Sequence of chain 1.C:
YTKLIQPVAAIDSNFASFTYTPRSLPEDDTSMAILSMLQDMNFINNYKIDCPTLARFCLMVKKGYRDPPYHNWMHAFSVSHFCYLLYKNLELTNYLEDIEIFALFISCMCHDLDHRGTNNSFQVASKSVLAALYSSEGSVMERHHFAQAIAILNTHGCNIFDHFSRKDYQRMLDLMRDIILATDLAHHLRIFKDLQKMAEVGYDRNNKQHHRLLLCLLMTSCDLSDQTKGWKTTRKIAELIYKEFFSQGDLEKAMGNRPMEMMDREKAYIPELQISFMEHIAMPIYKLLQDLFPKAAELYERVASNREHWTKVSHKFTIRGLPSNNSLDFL

Binding-site contacts:
Ligand atom C19 contacts residue LEU195 of chain 1.C at 3.6 Å (hydrophobic).
Ligand atom N14 contacts residue TYR80 of chain 1.C at 4.0 Å.
Ligand atom C19 contacts residue ASP233 of chain 1.C at 4.0 Å.
Ligand atom CL3 contacts residue HIS81 of chain 1.C at 3.8 Å.
Ligand atom C1 contacts residue PHE287 of chain 1.C at 4.0 Å (hydrophobic).
Ligand atom C3 contacts residue PHE287 of chain 1.C at 3.4 Å (hydrophobic).
Ligand atom C18 contacts residue LEU234 of chain 1.C at 3.7 Å (hydrophobic).
Ligand atom C6 contacts residue LEU195 of chain 1.C at 4.0 Å (hydrophobic).
Ligand atom N15 contacts residue TYR80 of chain 1.C at 3.8 Å.
Ligand atom N13 contacts residue PHE287 of chain 1.C at 3.4 Å.
Ligand atom C6 contacts residue PHE287 of chain 1.C at 3.6 Å (hydrophobic).
Ligand atom C21 contacts residue HIS81 of chain 1.C at 4.0 Å.
Ligand atom C16 contacts residue PHE287 of chain 1.C at 4.0 Å (hydrophobic).
Ligand atom C6 contacts residue PHE255 of chain 1.C at 4.0 Å (hydrophobic).
Ligand atom C5 contacts residue PHE287 of chain 1.C at 3.3 Å (hydrophobic).
Ligand atom C25 contacts residue GLN237 of chain 1.C at 3.4 Å.
Ligand atom N14 contacts residue ILE251 of chain 1.C at 3.8 Å.
Ligand atom C16 contacts residue LEU234 of chain 1.C at 4.0 Å (hydrophobic).
Ligand atom C12 contacts residue PHE287 of chain 1.C at 3.5 Å (hydrophobic).
Ligand atom CL3 contacts residue ILE251 of chain 1.C at 3.5 Å.
Ligand atom N15 contacts residue LEU234 of chain 1.C at 3.7 Å.
Ligand atom C12 contacts residue ILE251 of chain 1.C at 3.8 Å (hydrophobic).
Ligand atom C11 contacts residue ILE251 of chain 1.C at 4.1 Å (hydrophobic).
Ligand atom C11 contacts residue PHE287 of chain 1.C at 3.4 Å (hydrophobic).
Ligand atom C25 contacts residue PHE287 of chain 1.C at 3.8 Å (hydrophobic).
Ligand atom C25 contacts residue ILE251 of chain 1.C at 4.1 Å (hydrophobic).
Ligand atom N15 contacts residue ILE251 of chain 1.C at 4.1 Å.
Ligand atom C2 contacts residue PHE287 of chain 1.C at 3.8 Å (hydrophobic).
Ligand atom C2 contacts residue MET272 of chain 1.C at 3.9 Å (hydrophobic).
Ligand atom N8 contacts residue MET272 of chain 1.C at 3.8 Å.
Ligand atom C2 contacts residue PHE255 of chain 1.C at 3.9 Å (hydrophobic).
Ligand atom O9 contacts residue LEU195 of chain 1.C at 3.9 Å.
Ligand atom C18 contacts residue LEU195 of chain 1.C at 3.8 Å (hydrophobic).
Ligand atom C25 contacts residue GLN284 of chain 1.C at 3.8 Å.
Ligand atom N10 contacts residue PHE287 of chain 1.C at 3.4 Å.
Ligand atom C4 contacts residue PHE287 of chain 1.C at 3.4 Å (hydrophobic).
Ligand atom CL3 contacts residue PHE255 of chain 1.C at 3.6 Å.
Ligand atom N14 contacts residue PHE287 of chain 1.C at 4.0 Å.
Ligand atom C3 contacts residue PHE255 of chain 1.C at 4.0 Å (hydrophobic).
Ligand atom C1 contacts residue PHE255 of chain 1.C at 3.9 Å (hydrophobic).

A protein and the small-molecule ligand that binds it are described below.
Small molecule (SMILES): CNC(=O)c1ccc2nc(C)c3nnc(-c4ccccc4Cl)n3c2c1